Binding-site contacts:
Ligand atom C7 contacts residue SER113 of chain 1.A at 4.0 Å.
Ligand atom C7 contacts residue PHE117 of chain 1.A at 3.7 Å (hydrophobic).
Ligand atom C10 contacts residue PHE117 of chain 1.A at 4.2 Å (hydrophobic).
Ligand atom C2 contacts residue PHE117 of chain 1.A at 3.5 Å (hydrophobic).
Ligand atom C5 contacts residue PHE219 of chain 1.A at 3.3 Å (hydrophobic).
Ligand atom C9 contacts residue TYR360 of chain 1.A at 3.8 Å (hydrophobic).
Ligand atom C7 contacts residue PHE116 of chain 1.A at 3.5 Å (hydrophobic).
Ligand atom C3 contacts residue ASP120 of chain 1.A at 3.3 Å.
Ligand atom C3 contacts residue ARG359 of chain 1.A at 4.2 Å.
Ligand atom C11 contacts residue LEU93 of chain 1.A at 4.0 Å (hydrophobic).
Ligand atom C12 contacts residue LEU93 of chain 1.A at 3.7 Å (hydrophobic).
Ligand atom C12 contacts residue TRP346 of chain 1.A at 4.0 Å (hydrophobic).
Ligand atom C5 contacts residue PHE116 of chain 1.A at 3.7 Å (hydrophobic).
Ligand atom C10 contacts residue ASN261 of chain 1.A at 3.8 Å.
Ligand atom C4 contacts residue TYR193 of chain 1.A at 4.0 Å (hydrophobic).
Ligand atom N contacts residue PHE117 of chain 1.A at 4.2 Å.
Ligand atom C8 contacts residue PHE219 of chain 1.A at 3.4 Å (hydrophobic).
Ligand atom C4 contacts residue THR218 of chain 1.A at 4.2 Å.
Ligand atom C11 contacts residue HIS354 of chain 1.A at 3.7 Å.
Ligand atom C6 contacts residue PHE117 of chain 1.A at 3.5 Å (hydrophobic).
Ligand atom C10 contacts residue HIS354 of chain 1.A at 3.7 Å.
Ligand atom C11 contacts residue PHE353 of chain 1.A at 3.8 Å (hydrophobic).
Ligand atom C5 contacts residue TYR193 of chain 1.A at 4.2 Å (hydrophobic).
Ligand atom C10 contacts residue TYR360 of chain 1.A at 3.4 Å (hydrophobic).
Ligand atom C9 contacts residue PHE219 of chain 1.A at 3.9 Å (hydrophobic).
Ligand atom N contacts residue POP1 of chain 1.E at 4.3 Å.
Ligand atom C10 contacts residue PHE353 of chain 1.A at 3.8 Å (hydrophobic).
Ligand atom C9 contacts residue PHE117 of chain 1.A at 4.1 Å (hydrophobic).
Ligand atom C9 contacts residue ASN261 of chain 1.A at 3.8 Å.
Ligand atom C13 contacts residue PHE219 of chain 1.A at 3.4 Å (hydrophobic).
Ligand atom C1 contacts residue POP1 of chain 1.E at 3.9 Å.
Ligand atom C3 contacts residue POP1 of chain 1.E at 3.4 Å.
Ligand atom C4 contacts residue PHE116 of chain 1.A at 3.6 Å (hydrophobic).
Ligand atom C3 contacts residue PHE117 of chain 1.A at 4.1 Å (hydrophobic).
Ligand atom C1 contacts residue PHE219 of chain 1.A at 3.7 Å (hydrophobic).
Ligand atom C12 contacts residue PHE219 of chain 1.A at 3.8 Å (hydrophobic).
Ligand atom C2 contacts residue POP1 of chain 1.E at 3.3 Å.
Ligand atom C3 contacts residue TYR193 of chain 1.A at 4.2 Å (hydrophobic).
Ligand atom C5 contacts residue THR218 of chain 1.A at 3.2 Å.
Ligand atom C9 contacts residue POP1 of chain 1.E at 4.0 Å.

Sequence of chain 1.A:
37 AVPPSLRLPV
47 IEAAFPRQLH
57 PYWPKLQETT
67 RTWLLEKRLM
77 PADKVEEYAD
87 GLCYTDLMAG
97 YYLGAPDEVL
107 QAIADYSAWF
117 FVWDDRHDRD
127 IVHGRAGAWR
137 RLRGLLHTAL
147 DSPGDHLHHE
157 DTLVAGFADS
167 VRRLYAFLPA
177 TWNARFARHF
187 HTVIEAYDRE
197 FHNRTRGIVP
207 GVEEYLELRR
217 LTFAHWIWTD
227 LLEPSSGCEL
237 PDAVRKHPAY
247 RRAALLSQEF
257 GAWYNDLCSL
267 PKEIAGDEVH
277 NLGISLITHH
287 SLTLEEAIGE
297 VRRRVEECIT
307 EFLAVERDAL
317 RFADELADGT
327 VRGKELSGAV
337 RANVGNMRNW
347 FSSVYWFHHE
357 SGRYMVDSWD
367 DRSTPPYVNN

A small-molecule ligand and the protein it binds are described below.
Small molecule (SMILES): CC[N+](CC)(CC)Cc1ccccc1